The small molecule below binds the protein below.
Small molecule (SMILES): CC(=O)N[C@@H]1[C@@H](O)[C@H](O)[C@@H](CO)O[C@H]1O

Binding-site contacts:
Ligand atom O6 contacts residue ASN335 of chain 1.C at 4.2 Å.
Ligand atom C4 contacts residue ASN346 of chain 1.C at 4.0 Å.
Ligand atom N2 contacts residue ASN346 of chain 1.C at 3.6 Å (h-bond).
Ligand atom C2 contacts residue ASN346 of chain 1.C at 2.9 Å.
Ligand atom O6 contacts residue GLN328 of chain 1.C at 3.7 Å.
Ligand atom O5 contacts residue ASN335 of chain 1.C at 3.9 Å.
Ligand atom O6 contacts residue ASN346 of chain 1.C at 4.4 Å.
Ligand atom O5 contacts residue ASN346 of chain 1.C at 1.9 Å (h-bond).
Ligand atom C1 contacts residue ASN346 of chain 1.C at 1.5 Å.
Ligand atom C7 contacts residue ASN346 of chain 1.C at 4.5 Å.
Ligand atom C5 contacts residue ASN346 of chain 1.C at 3.2 Å.
Ligand atom C6 contacts residue ASN346 of chain 1.C at 4.2 Å.
Ligand atom C3 contacts residue ASN346 of chain 1.C at 4.0 Å.

Sequence of chain 1.C:
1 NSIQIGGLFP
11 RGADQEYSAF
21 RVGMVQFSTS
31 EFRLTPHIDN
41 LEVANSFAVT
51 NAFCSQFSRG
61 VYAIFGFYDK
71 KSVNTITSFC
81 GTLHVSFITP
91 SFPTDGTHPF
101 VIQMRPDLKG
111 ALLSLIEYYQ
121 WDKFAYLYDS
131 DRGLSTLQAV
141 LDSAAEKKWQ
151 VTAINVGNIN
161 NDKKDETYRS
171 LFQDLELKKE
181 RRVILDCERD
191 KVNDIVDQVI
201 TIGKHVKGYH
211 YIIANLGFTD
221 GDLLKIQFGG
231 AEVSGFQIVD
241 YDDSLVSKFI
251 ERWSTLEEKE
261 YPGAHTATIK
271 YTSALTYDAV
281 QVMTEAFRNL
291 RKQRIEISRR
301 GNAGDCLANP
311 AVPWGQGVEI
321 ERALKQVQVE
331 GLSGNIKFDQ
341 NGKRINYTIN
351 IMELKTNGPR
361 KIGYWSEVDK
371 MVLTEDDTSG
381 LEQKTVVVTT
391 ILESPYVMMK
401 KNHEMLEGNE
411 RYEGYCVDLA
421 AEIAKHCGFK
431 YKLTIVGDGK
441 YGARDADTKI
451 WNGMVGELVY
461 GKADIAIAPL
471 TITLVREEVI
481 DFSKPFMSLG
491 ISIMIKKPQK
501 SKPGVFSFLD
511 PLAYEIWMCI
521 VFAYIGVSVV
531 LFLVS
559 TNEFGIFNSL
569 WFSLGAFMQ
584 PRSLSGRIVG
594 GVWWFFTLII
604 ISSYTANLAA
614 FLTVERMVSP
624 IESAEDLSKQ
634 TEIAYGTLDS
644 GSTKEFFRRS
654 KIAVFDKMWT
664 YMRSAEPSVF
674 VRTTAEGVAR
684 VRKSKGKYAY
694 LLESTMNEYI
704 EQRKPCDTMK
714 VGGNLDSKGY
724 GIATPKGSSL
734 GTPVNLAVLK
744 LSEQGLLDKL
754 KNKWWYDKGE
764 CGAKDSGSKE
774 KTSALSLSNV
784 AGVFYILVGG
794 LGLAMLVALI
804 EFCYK